A protein and the small-molecule ligand that binds it are described below.
Small molecule (SMILES): NC[C@@H]1O[C@H](O[C@H]2[C@@H](O)[C@H](O[C@@H]3[C@@H](O)[C@H](N)C[C@H](N)[C@H]3O[C@H]3O[C@H](CO)[C@@H](O)[C@H](O)[C@H]3N)O[C@@H]2CO)[C@H](N)[C@@H](O)[C@@H]1O

Sequence of chain 1.PC:
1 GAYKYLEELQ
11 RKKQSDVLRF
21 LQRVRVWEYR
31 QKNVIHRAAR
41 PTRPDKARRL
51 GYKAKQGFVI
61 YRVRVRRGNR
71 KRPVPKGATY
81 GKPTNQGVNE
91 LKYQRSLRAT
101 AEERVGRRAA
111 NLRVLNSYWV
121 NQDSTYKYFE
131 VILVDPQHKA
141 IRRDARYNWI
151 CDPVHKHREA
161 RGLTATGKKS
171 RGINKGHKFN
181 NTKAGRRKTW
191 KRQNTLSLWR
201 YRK

Sequence of chain 1.CD:
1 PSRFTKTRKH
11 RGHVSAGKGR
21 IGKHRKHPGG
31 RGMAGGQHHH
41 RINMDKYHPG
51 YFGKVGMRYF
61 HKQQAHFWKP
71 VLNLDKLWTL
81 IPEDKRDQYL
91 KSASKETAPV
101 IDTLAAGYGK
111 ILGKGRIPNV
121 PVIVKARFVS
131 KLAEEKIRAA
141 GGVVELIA

Sequence of chain 1.FC:
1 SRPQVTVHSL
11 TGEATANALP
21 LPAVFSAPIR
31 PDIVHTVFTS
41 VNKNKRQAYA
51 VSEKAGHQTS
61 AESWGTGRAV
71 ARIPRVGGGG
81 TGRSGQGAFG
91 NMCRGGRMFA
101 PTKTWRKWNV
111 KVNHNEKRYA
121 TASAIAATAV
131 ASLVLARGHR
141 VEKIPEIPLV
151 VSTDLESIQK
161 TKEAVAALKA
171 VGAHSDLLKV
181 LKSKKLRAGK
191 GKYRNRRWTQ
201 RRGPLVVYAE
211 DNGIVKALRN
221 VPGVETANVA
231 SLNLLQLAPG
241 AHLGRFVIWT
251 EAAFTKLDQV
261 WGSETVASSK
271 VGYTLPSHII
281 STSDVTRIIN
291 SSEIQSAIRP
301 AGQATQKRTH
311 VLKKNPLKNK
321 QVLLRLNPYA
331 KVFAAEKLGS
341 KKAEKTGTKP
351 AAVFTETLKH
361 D

Binding-site contacts:
Ligand atom O31 contacts residue LYS107 of chain 1.FC at 3.4 Å.
Ligand atom N21 contacts residue LYS107 of chain 1.FC at 3.0 Å (salt-bridge).
Ligand atom C44 contacts residue PAR1 of chain 1.QZA at 3.7 Å.
Ligand atom C21 contacts residue LYS107 of chain 1.FC at 3.9 Å.
Ligand atom O51 contacts residue PRO1 of chain 1.CD at 4.4 Å.
Ligand atom O53 contacts residue LYS107 of chain 1.FC at 3.2 Å.
Ligand atom O61 contacts residue SER2 of chain 1.CD at 4.1 Å.
Ligand atom C53 contacts residue LYS107 of chain 1.FC at 3.3 Å.
Ligand atom C31 contacts residue LYS107 of chain 1.FC at 4.4 Å.
Ligand atom O34 contacts residue LYS203 of chain 1.PC at 4.1 Å.
Ligand atom C61 contacts residue PRO1 of chain 1.CD at 3.9 Å (hydrophobic).
Ligand atom C43 contacts residue LYS107 of chain 1.FC at 4.3 Å.
Ligand atom O43 contacts residue LYS107 of chain 1.FC at 4.2 Å.
Ligand atom O61 contacts residue PRO1 of chain 1.CD at 3.1 Å.
Ligand atom O44 contacts residue PAR1 of chain 1.QZA at 3.5 Å (h-bond).
Ligand atom C34 contacts residue PAR1 of chain 1.QZA at 4.5 Å.